This protein binds this small molecule.
Small molecule (SMILES): CC(=O)N[C@H]1[C@H](O[C@H]2[C@H](O)[C@@H](NC(C)=O)CO[C@@H]2CO)O[C@H](CO)[C@@H](O)[C@@H]1O

Sequence of chain 1.G:
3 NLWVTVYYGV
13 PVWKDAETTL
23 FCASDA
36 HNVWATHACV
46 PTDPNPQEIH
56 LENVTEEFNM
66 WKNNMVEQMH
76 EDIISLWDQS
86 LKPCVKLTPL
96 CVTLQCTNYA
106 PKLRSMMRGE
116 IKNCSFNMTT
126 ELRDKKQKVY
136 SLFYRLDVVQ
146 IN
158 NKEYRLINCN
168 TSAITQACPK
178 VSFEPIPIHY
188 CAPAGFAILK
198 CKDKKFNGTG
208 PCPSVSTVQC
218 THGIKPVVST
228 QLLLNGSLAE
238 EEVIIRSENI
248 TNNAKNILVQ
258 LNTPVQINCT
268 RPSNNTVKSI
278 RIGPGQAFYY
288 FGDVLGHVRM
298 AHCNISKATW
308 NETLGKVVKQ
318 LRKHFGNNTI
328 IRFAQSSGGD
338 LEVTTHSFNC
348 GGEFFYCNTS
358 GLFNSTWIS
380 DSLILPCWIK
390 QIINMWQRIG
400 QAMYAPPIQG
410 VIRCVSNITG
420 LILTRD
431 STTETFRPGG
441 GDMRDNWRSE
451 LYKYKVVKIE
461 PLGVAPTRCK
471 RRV

Binding-site contacts:
Ligand atom C5 contacts residue SER357 of chain 1.G at 4.0 Å.
Ligand atom C5 contacts residue ASN355 of chain 1.G at 3.6 Å.
Ligand atom C7 contacts residue ASN355 of chain 1.G at 3.5 Å.
Ligand atom C4 contacts residue ASN355 of chain 1.G at 4.2 Å.
Ligand atom C8 contacts residue ASN355 of chain 1.G at 4.5 Å.
Ligand atom C8 contacts residue NAG1 of chain 1.CB at 3.4 Å.
Ligand atom C7 contacts residue NAG1 of chain 1.CB at 4.5 Å.
Ligand atom N2 contacts residue ASN355 of chain 1.G at 2.8 Å (h-bond).
Ligand atom C1 contacts residue ASN355 of chain 1.G at 1.4 Å.
Ligand atom O7 contacts residue GLN332 of chain 1.G at 3.2 Å (h-bond).
Ligand atom C7 contacts residue GLN332 of chain 1.G at 4.0 Å.
Ligand atom O5 contacts residue SER357 of chain 1.G at 3.8 Å.
Ligand atom C3 contacts residue ASN355 of chain 1.G at 3.6 Å.
Ligand atom C8 contacts residue THR341 of chain 1.G at 3.6 Å.
Ligand atom C2 contacts residue ASN355 of chain 1.G at 2.4 Å.
Ligand atom C1 contacts residue SER357 of chain 1.G at 3.6 Å.
Ligand atom C8 contacts residue GLN332 of chain 1.G at 4.3 Å.
Ligand atom O7 contacts residue ASN355 of chain 1.G at 3.8 Å.
Ligand atom O5 contacts residue ASN355 of chain 1.G at 2.4 Å (h-bond).
Ligand atom C8 contacts residue THR342 of chain 1.G at 3.6 Å.